The protein below binds the small molecule below.
Small molecule (SMILES): CC(=O)N[C@@H]1[C@@H](O)[C@H](O)[C@@H](CO)O[C@H]1O

Binding-site contacts:
Ligand atom C6 contacts residue ASN122 of chain 1.B at 3.3 Å.
Ligand atom C1 contacts residue ASN122 of chain 1.B at 3.4 Å.
Ligand atom N2 contacts residue THR124 of chain 1.B at 3.2 Å (h-bond).
Ligand atom C2 contacts residue THR124 of chain 1.B at 2.8 Å.
Ligand atom C1 contacts residue ASN125 of chain 1.B at 3.2 Å.
Ligand atom C7 contacts residue ASN125 of chain 1.B at 3.8 Å.
Ligand atom N2 contacts residue ASN125 of chain 1.B at 2.7 Å (h-bond).
Ligand atom O5 contacts residue ASN122 of chain 1.B at 2.5 Å (h-bond).
Ligand atom C8 contacts residue ASN125 of chain 1.B at 4.0 Å.
Ligand atom O5 contacts residue ASN125 of chain 1.B at 4.4 Å.
Ligand atom O5 contacts residue THR124 of chain 1.B at 2.4 Å (h-bond).
Ligand atom C5 contacts residue ASN122 of chain 1.B at 3.4 Å.
Ligand atom C2 contacts residue ASN125 of chain 1.B at 3.3 Å.
Ligand atom C3 contacts residue ASN125 of chain 1.B at 3.6 Å.
Ligand atom C3 contacts residue THR124 of chain 1.B at 3.8 Å.
Ligand atom C7 contacts residue THR124 of chain 1.B at 3.9 Å.
Ligand atom O3 contacts residue ASN125 of chain 1.B at 4.5 Å.
Ligand atom C4 contacts residue THR124 of chain 1.B at 4.2 Å.
Ligand atom C1 contacts residue THR124 of chain 1.B at 1.4 Å.
Ligand atom C5 contacts residue THR124 of chain 1.B at 3.4 Å.

Sequence of chain 1.B:
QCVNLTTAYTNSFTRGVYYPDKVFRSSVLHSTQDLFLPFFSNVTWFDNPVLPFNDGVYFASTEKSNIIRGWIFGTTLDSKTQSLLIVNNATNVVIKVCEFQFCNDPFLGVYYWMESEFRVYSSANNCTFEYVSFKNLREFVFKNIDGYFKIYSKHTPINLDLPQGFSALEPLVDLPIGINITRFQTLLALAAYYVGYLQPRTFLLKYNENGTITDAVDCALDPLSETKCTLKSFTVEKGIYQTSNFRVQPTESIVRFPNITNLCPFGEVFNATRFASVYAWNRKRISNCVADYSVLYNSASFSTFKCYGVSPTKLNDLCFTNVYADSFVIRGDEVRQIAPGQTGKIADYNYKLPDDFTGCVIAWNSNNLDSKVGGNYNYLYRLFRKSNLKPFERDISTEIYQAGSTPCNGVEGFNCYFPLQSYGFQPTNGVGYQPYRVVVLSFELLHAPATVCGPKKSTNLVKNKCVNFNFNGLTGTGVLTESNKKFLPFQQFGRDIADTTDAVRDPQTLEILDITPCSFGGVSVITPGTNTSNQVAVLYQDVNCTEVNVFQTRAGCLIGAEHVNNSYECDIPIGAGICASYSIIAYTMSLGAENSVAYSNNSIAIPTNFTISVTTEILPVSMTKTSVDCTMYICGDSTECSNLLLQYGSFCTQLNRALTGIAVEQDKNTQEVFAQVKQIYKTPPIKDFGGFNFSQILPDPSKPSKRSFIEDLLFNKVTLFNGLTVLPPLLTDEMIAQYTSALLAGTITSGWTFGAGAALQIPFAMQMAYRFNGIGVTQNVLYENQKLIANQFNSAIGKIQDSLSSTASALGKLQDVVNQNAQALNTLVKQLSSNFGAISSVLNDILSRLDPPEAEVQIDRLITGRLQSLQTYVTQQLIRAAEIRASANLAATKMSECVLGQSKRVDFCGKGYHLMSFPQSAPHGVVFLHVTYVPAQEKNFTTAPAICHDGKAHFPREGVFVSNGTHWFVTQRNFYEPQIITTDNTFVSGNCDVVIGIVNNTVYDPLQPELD